A protein and the small-molecule ligand that binds it are described below.
Small molecule (SMILES): CC(=O)N[C@@H]1[C@@H](O)[C@H](O[C@@H]2O[C@H](CO)[C@@H](O[C@@H]3O[C@H](CO)[C@@H](O[C@@H]4O[C@H](CO)[C@@H](O)[C@H](O)[C@H]4NC(C)=O)[C@H](O)[C@H]3NC(C)=O)[C@H](O)[C@H]2NC(C)=O)[C@@H](CO)O[C@H]1O

Binding-site contacts:
Ligand atom C8 contacts residue TRP136 of chain 1.A at 3.6 Å (hydrophobic).
Ligand atom N2 contacts residue GLU347 of chain 1.A at 3.5 Å (salt-bridge).
Ligand atom O1 contacts residue TYR349 of chain 1.A at 3.7 Å.
Ligand atom C2 contacts residue ASP122 of chain 1.A at 3.9 Å.
Ligand atom C1 contacts residue GLU347 of chain 1.A at 3.6 Å.
Ligand atom C1 contacts residue TRP136 of chain 1.A at 3.9 Å (hydrophobic).
Ligand atom C8 contacts residue TYR118 of chain 1.A at 3.5 Å (hydrophobic).
Ligand atom C8 contacts residue ARG312 of chain 1.A at 3.3 Å.
Ligand atom O1 contacts residue GLU347 of chain 1.A at 3.0 Å (salt-bridge).
Ligand atom C6 contacts residue GLU53 of chain 1.A at 3.6 Å.
Ligand atom O7 contacts residue ARG94 of chain 1.A at 3.8 Å.
Ligand atom C7 contacts residue ASP147 of chain 1.A at 3.8 Å.
Ligand atom N2 contacts residue TYR118 of chain 1.A at 3.6 Å.
Ligand atom C8 contacts residue TYR310 of chain 1.A at 3.2 Å (hydrophobic).
Ligand atom C2 contacts residue TYR79 of chain 1.A at 3.3 Å (hydrophobic).
Ligand atom C4 contacts residue TYR79 of chain 1.A at 3.6 Å (hydrophobic).
Ligand atom N2 contacts residue ASP122 of chain 1.A at 3.4 Å (salt-bridge).
Ligand atom C7 contacts residue GLU347 of chain 1.A at 3.4 Å.
Ligand atom C1 contacts residue ASP122 of chain 1.A at 3.7 Å.
Ligand atom O5 contacts residue TYR79 of chain 1.A at 3.4 Å (h-bond).
Ligand atom C8 contacts residue GLU347 of chain 1.A at 3.8 Å.
Ligand atom C2 contacts residue TRP136 of chain 1.A at 3.5 Å (hydrophobic).
Ligand atom O5 contacts residue TRP136 of chain 1.A at 3.6 Å.
Ligand atom O6 contacts residue GLU53 of chain 1.A at 3.6 Å.
Ligand atom C1 contacts residue TYR79 of chain 1.A at 3.8 Å (hydrophobic).
Ligand atom C7 contacts residue ARG312 of chain 1.A at 3.7 Å.
Ligand atom O4 contacts residue TRP331 of chain 1.A at 3.1 Å.
Ligand atom C3 contacts residue TYR79 of chain 1.A at 3.8 Å (hydrophobic).
Ligand atom O3 contacts residue TYR118 of chain 1.A at 3.9 Å.
Ligand atom C8 contacts residue LEU114 of chain 1.A at 3.8 Å (hydrophobic).
Ligand atom C8 contacts residue ASP147 of chain 1.A at 3.0 Å.
Ligand atom O6 contacts residue ASP147 of chain 1.A at 3.5 Å (salt-bridge).
Ligand atom O7 contacts residue ASN127 of chain 1.A at 3.5 Å (h-bond).
Ligand atom C7 contacts residue ASP122 of chain 1.A at 3.7 Å.
Ligand atom O6 contacts residue ARG55 of chain 1.A at 3.9 Å.
Ligand atom C8 contacts residue ASP122 of chain 1.A at 3.5 Å.
Ligand atom N2 contacts residue ASP147 of chain 1.A at 3.8 Å.
Ligand atom C8 contacts residue ARG148 of chain 1.A at 3.8 Å.
Ligand atom O7 contacts residue GLU347 of chain 1.A at 3.6 Å.
Ligand atom O7 contacts residue ARG312 of chain 1.A at 3.6 Å (salt-bridge).

Sequence of chain 1.A:
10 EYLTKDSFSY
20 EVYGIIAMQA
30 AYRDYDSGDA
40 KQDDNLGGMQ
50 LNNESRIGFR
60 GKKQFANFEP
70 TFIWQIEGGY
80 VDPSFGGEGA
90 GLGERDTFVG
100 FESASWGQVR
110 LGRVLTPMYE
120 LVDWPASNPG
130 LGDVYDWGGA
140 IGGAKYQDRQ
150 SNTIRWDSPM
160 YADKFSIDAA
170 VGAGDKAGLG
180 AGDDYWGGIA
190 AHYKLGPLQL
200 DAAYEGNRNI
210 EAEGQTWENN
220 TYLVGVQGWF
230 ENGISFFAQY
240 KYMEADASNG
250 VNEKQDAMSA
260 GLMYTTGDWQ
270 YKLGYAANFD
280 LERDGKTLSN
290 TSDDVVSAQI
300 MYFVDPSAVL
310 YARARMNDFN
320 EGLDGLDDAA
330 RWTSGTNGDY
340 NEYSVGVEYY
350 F